Binding-site contacts:
Ligand atom C8 contacts residue HBX1 of chain 1.E at 2.1 Å.
Ligand atom C8 contacts residue ARG94 of chain 1.B at 4.0 Å.
Ligand atom N9 contacts residue ARG94 of chain 1.B at 3.7 Å.
Ligand atom C3 contacts residue HBX1 of chain 1.E at 0.3 Å.
Ligand atom C1 contacts residue LEU185 of chain 1.B at 4.0 Å (hydrophobic).
Ligand atom C7 contacts residue HBX1 of chain 1.E at 0.7 Å.
Ligand atom C3 contacts residue PHE96 of chain 1.B at 3.8 Å (hydrophobic).
Ligand atom O10 contacts residue HBX1 of chain 1.E at 0.6 Å (h-bond).
Ligand atom C2 contacts residue HBX1 of chain 1.E at 0.4 Å.
Ligand atom O10 contacts residue TYR142 of chain 1.B at 3.0 Å (h-bond).
Ligand atom N9 contacts residue ILE128 of chain 1.B at 3.4 Å.
Ligand atom N9 contacts residue TYR126 of chain 1.B at 3.5 Å.
Ligand atom C1 contacts residue HBX1 of chain 1.E at 0.4 Å.
Ligand atom C8 contacts residue ASP110 of chain 1.B at 3.4 Å.
Ligand atom C7 contacts residue TYR126 of chain 1.B at 4.0 Å (hydrophobic).
Ligand atom C4 contacts residue LEU185 of chain 1.B at 3.9 Å (hydrophobic).
Ligand atom C4 contacts residue HBX1 of chain 1.E at 0.3 Å.
Ligand atom C6 contacts residue HBX1 of chain 1.E at 0.1 Å.
Ligand atom C6 contacts residue LEU185 of chain 1.B at 4.1 Å (hydrophobic).
Ligand atom C2 contacts residue ILE133 of chain 1.B at 3.8 Å (hydrophobic).
Ligand atom N9 contacts residue HBX1 of chain 1.E at 3.2 Å.
Ligand atom C5 contacts residue LEU185 of chain 1.B at 4.0 Å (hydrophobic).
Ligand atom C5 contacts residue VAL69 of chain 1.B at 4.0 Å (hydrophobic).
Ligand atom N9 contacts residue SER112 of chain 1.B at 3.8 Å.
Ligand atom O10 contacts residue TYR126 of chain 1.B at 2.9 Å (h-bond).
Ligand atom C3 contacts residue LEU185 of chain 1.B at 3.8 Å (hydrophobic).
Ligand atom C2 contacts residue PHE96 of chain 1.B at 3.8 Å (hydrophobic).
Ligand atom C8 contacts residue ILE128 of chain 1.B at 3.9 Å (hydrophobic).
Ligand atom C5 contacts residue PHE96 of chain 1.B at 4.1 Å (hydrophobic).
Ligand atom C2 contacts residue LEU185 of chain 1.B at 3.9 Å (hydrophobic).
Ligand atom C7 contacts residue TYR142 of chain 1.B at 4.0 Å (hydrophobic).
Ligand atom C7 contacts residue PHE136 of chain 1.B at 3.9 Å (hydrophobic).
Ligand atom C4 contacts residue VAL77 of chain 1.B at 4.0 Å (hydrophobic).
Ligand atom C8 contacts residue TYR126 of chain 1.B at 3.5 Å (hydrophobic).
Ligand atom C8 contacts residue TYR142 of chain 1.B at 4.0 Å (hydrophobic).
Ligand atom C5 contacts residue HBX1 of chain 1.E at 0.2 Å.
Ligand atom C3 contacts residue ILE133 of chain 1.B at 4.0 Å (hydrophobic).
Ligand atom C1 contacts residue PHE96 of chain 1.B at 4.0 Å (hydrophobic).
Ligand atom N9 contacts residue ASP110 of chain 1.B at 2.9 Å (salt-bridge).
Ligand atom C4 contacts residue PHE96 of chain 1.B at 4.0 Å (hydrophobic).

Sequence of chain 1.B:
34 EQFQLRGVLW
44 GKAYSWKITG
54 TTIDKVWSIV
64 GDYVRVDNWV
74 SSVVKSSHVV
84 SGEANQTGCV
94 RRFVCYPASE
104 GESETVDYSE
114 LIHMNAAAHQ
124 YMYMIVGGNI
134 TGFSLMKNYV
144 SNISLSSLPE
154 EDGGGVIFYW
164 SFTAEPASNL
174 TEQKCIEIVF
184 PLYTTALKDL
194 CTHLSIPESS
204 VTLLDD

This small molecule binds to this protein.
Small molecule (SMILES): N#C[C@H](O)c1ccccc1